Binding-site contacts:
Ligand atom C1 contacts residue SER426 of chain 1.J at 1.9 Å.
Ligand atom C1 contacts residue VAL419 of chain 1.J at 4.4 Å (hydrophobic).
Ligand atom C1 contacts residue ASN424 of chain 1.J at 4.5 Å.
Ligand atom O8 contacts residue VAL419 of chain 1.J at 4.4 Å.
Ligand atom C5 contacts residue SER426 of chain 1.J at 4.1 Å.
Ligand atom C3 contacts residue SER426 of chain 1.J at 2.6 Å.
Ligand atom O1B contacts residue SER426 of chain 1.J at 2.9 Å (h-bond).
Ligand atom C4 contacts residue SER426 of chain 1.J at 3.5 Å.
Ligand atom C2 contacts residue VAL427 of chain 1.J at 4.3 Å (hydrophobic).
Ligand atom O6 contacts residue SER426 of chain 1.J at 2.5 Å (h-bond).
Ligand atom O1A contacts residue ASN424 of chain 1.J at 3.2 Å.
Ligand atom O6 contacts residue VAL419 of chain 1.J at 4.4 Å.
Ligand atom C3 contacts residue ASN424 of chain 1.J at 4.4 Å.
Ligand atom C2 contacts residue SER426 of chain 1.J at 1.4 Å.
Ligand atom N7 contacts residue P8E1 of chain 1.CG at 3.8 Å.
Ligand atom C9 contacts residue SER401 of chain 1.J at 3.8 Å.
Ligand atom O8 contacts residue MET404 of chain 1.J at 4.4 Å.
Ligand atom O1B contacts residue GLY420 of chain 1.J at 3.4 Å (h-bond).
Ligand atom O1B contacts residue VAL419 of chain 1.J at 3.2 Å.
Ligand atom O8 contacts residue SER426 of chain 1.J at 3.4 Å.
Ligand atom C9 contacts residue P8E1 of chain 1.XF at 3.4 Å.
Ligand atom O1A contacts residue LEU425 of chain 1.J at 3.8 Å.
Ligand atom O1A contacts residue SER426 of chain 1.J at 2.3 Å (h-bond).
Ligand atom C1 contacts residue GLY420 of chain 1.J at 4.3 Å.
Ligand atom C6 contacts residue SER426 of chain 1.J at 3.4 Å.

Sequence of chain 1.J:
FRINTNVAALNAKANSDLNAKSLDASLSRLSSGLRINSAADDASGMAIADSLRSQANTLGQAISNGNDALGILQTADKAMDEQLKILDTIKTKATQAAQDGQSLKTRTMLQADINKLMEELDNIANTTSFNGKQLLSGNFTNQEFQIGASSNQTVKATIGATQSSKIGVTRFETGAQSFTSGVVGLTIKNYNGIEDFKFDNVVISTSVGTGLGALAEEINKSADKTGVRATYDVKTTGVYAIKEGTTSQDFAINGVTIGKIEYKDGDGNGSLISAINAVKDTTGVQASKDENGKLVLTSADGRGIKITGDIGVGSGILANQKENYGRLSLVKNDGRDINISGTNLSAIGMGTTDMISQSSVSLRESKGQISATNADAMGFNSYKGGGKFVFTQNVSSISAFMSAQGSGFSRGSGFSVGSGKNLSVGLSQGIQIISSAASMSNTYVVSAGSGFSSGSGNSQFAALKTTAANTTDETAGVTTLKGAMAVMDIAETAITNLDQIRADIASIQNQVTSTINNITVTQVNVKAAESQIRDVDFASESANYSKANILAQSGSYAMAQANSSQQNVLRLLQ

This protein binds this small molecule.
Small molecule (SMILES): C[C@H](O)[C@H](N)[C@@H]1O[C@](O)(C(=O)O)C[C@H](O)[C@@H]1N